A small-molecule ligand and the protein it binds are described below.
Small molecule (SMILES): CC(C)(Br)C(=O)O

Binding-site contacts:
Ligand atom O contacts residue SER193 of chain 1.A at 3.3 Å (h-bond).
Ligand atom CB contacts residue ILE274 of chain 1.A at 3.5 Å (hydrophobic).
Ligand atom OXT contacts residue TRP37 of chain 1.A at 3.3 Å (h-bond).
Ligand atom CM contacts residue PHE273 of chain 1.A at 3.4 Å (hydrophobic).
Ligand atom O contacts residue PHE273 of chain 1.A at 4.4 Å.
Ligand atom CA contacts residue PHE273 of chain 1.A at 4.5 Å (hydrophobic).
Ligand atom BR contacts residue PHE40 of chain 1.A at 3.2 Å.
Ligand atom OXT contacts residue SER193 of chain 1.A at 3.0 Å (h-bond).
Ligand atom OXT contacts residue PHE40 of chain 1.A at 2.7 Å (h-bond).
Ligand atom CM contacts residue ILE274 of chain 1.A at 3.0 Å (hydrophobic).
Ligand atom O contacts residue PHE40 of chain 1.A at 4.1 Å.
Ligand atom BR contacts residue ALA39 of chain 1.A at 3.8 Å.
Ligand atom BR contacts residue TYR270 of chain 1.A at 3.7 Å.
Ligand atom O contacts residue ASN194 of chain 1.A at 3.4 Å (h-bond).
Ligand atom CM contacts residue TYR270 of chain 1.A at 4.3 Å (hydrophobic).
Ligand atom CA contacts residue PHE40 of chain 1.A at 3.6 Å (hydrophobic).
Ligand atom OXT contacts residue ALA39 of chain 1.A at 3.4 Å.
Ligand atom CB contacts residue ALA39 of chain 1.A at 3.3 Å (hydrophobic).
Ligand atom C contacts residue PHE40 of chain 1.A at 3.4 Å (hydrophobic).
Ligand atom CA contacts residue GLY41 of chain 1.A at 4.1 Å.
Ligand atom CA contacts residue ALA39 of chain 1.A at 3.9 Å (hydrophobic).
Ligand atom C contacts residue ALA39 of chain 1.A at 4.3 Å (hydrophobic).
Ligand atom CB contacts residue PHE40 of chain 1.A at 4.1 Å (hydrophobic).
Ligand atom C contacts residue TRP37 of chain 1.A at 4.2 Å (hydrophobic).
Ligand atom C contacts residue SER193 of chain 1.A at 3.9 Å.
Ligand atom O contacts residue ALA192 of chain 1.A at 3.4 Å.
Ligand atom C contacts residue ASN194 of chain 1.A at 4.2 Å.
Ligand atom CB contacts residue TYR120 of chain 1.A at 4.3 Å (hydrophobic).
Ligand atom CA contacts residue ILE274 of chain 1.A at 3.8 Å (hydrophobic).
Ligand atom OXT contacts residue ASN194 of chain 1.A at 4.4 Å.
Ligand atom BR contacts residue GLY41 of chain 1.A at 2.6 Å.
Ligand atom BR contacts residue ILE274 of chain 1.A at 4.2 Å.
Ligand atom BR contacts residue PHE273 of chain 1.A at 4.4 Å.

Sequence of chain 1.A:
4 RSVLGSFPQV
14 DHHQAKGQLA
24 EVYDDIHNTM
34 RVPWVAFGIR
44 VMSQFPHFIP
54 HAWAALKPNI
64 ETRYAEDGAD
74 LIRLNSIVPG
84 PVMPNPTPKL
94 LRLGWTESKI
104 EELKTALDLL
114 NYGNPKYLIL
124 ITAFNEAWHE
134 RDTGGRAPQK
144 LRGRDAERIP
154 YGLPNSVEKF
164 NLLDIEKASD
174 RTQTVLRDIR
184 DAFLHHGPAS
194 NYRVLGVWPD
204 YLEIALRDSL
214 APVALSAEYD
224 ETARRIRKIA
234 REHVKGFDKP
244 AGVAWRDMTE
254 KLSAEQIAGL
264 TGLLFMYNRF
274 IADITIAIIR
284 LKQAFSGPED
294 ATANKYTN